Binding-site contacts:
Ligand atom OXT contacts residue GLN109 of chain 1.B at 4.2 Å.
Ligand atom CG2 contacts residue ASP300 of chain 1.B at 2.9 Å.
Ligand atom CG2 contacts residue LEU161 of chain 1.B at 3.7 Å (hydrophobic).
Ligand atom OXT contacts residue GLY106 of chain 1.B at 2.8 Å (h-bond).
Ligand atom N contacts residue GLY298 of chain 1.B at 3.5 Å (h-bond).
Ligand atom O contacts residue HIS110 of chain 1.B at 3.1 Å (h-bond).
Ligand atom OXT contacts residue ALA107 of chain 1.B at 3.6 Å (h-bond).
Ligand atom O contacts residue LLP82 of chain 1.B at 4.0 Å.
Ligand atom OG1 contacts residue PRO297 of chain 1.B at 3.8 Å.
Ligand atom C contacts residue ALA107 of chain 1.B at 3.5 Å (hydrophobic).
Ligand atom N contacts residue ASP300 of chain 1.B at 4.1 Å.
Ligand atom CA contacts residue ALA107 of chain 1.B at 4.4 Å (hydrophobic).
Ligand atom CB contacts residue LEU161 of chain 1.B at 4.0 Å (hydrophobic).
Ligand atom O contacts residue GLY106 of chain 1.B at 4.4 Å.
Ligand atom C contacts residue THR105 of chain 1.B at 3.4 Å.
Ligand atom O contacts residue THR105 of chain 1.B at 3.5 Å (h-bond).
Ligand atom CA contacts residue ASP300 of chain 1.B at 4.2 Å.
Ligand atom C contacts residue HIS110 of chain 1.B at 3.8 Å.
Ligand atom C contacts residue GLY108 of chain 1.B at 4.0 Å.
Ligand atom CB contacts residue ALA107 of chain 1.B at 4.0 Å (hydrophobic).
Ligand atom OG1 contacts residue GLY298 of chain 1.B at 4.3 Å.
Ligand atom CB contacts residue ASP300 of chain 1.B at 3.1 Å.
Ligand atom CA contacts residue GLY106 of chain 1.B at 4.4 Å.
Ligand atom OXT contacts residue GLU104 of chain 1.B at 4.4 Å.
Ligand atom CA contacts residue LLP82 of chain 1.B at 4.5 Å.
Ligand atom N contacts residue LLP82 of chain 1.B at 3.6 Å.
Ligand atom OG1 contacts residue GLY106 of chain 1.B at 3.7 Å.
Ligand atom O contacts residue GLN109 of chain 1.B at 3.0 Å (h-bond).
Ligand atom OG1 contacts residue ALA107 of chain 1.B at 3.0 Å (h-bond).
Ligand atom C contacts residue GLY106 of chain 1.B at 3.6 Å.
Ligand atom OXT contacts residue THR105 of chain 1.B at 2.5 Å (h-bond).
Ligand atom C contacts residue GLN109 of chain 1.B at 4.0 Å.
Ligand atom O contacts residue GLY108 of chain 1.B at 3.6 Å (h-bond).
Ligand atom CG2 contacts residue GLY298 of chain 1.B at 4.3 Å.
Ligand atom OXT contacts residue GLY108 of chain 1.B at 3.8 Å.
Ligand atom OG1 contacts residue ASP300 of chain 1.B at 2.3 Å (salt-bridge).
Ligand atom OXT contacts residue HIS110 of chain 1.B at 3.9 Å.
Ligand atom CG2 contacts residue TYR301 of chain 1.B at 3.7 Å (hydrophobic).
Ligand atom CB contacts residue GLY106 of chain 1.B at 3.9 Å.
Ligand atom O contacts residue ALA107 of chain 1.B at 3.4 Å.

The small molecule below binds the protein below.
Small molecule (SMILES): C[C@@H](O)[C@H](N)C(=O)O

Sequence of chain 1.B:
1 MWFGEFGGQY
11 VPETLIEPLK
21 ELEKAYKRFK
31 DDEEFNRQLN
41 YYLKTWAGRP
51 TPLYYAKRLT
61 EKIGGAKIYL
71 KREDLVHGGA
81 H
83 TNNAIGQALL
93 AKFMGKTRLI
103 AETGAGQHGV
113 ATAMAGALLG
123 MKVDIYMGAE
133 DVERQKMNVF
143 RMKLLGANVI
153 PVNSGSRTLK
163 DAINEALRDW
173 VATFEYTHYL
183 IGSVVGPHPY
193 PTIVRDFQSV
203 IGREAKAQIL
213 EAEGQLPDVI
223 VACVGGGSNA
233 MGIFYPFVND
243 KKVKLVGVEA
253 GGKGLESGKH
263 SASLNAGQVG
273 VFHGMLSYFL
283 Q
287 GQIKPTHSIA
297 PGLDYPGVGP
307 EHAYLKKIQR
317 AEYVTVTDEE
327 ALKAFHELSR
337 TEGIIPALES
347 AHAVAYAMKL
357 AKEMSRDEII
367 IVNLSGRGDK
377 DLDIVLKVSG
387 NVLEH